Binding-site contacts:
Ligand atom CL1 contacts residue VAL99 of chain 1.A at 3.9 Å.
Ligand atom C10 contacts residue LEU168 of chain 1.A at 3.5 Å (hydrophobic).
Ligand atom C10 contacts residue ALA68 of chain 1.A at 3.9 Å (hydrophobic).
Ligand atom C1 contacts residue GLY50 of chain 1.A at 3.9 Å.
Ligand atom C11 contacts residue CYS118 of chain 1.A at 3.2 Å (hydrophobic).
Ligand atom C4 contacts residue ASN166 of chain 1.A at 3.9 Å.
Ligand atom C11 contacts residue PHE117 of chain 1.A at 3.6 Å (hydrophobic).
Ligand atom C5 contacts residue ASN166 of chain 1.A at 4.0 Å.
Ligand atom C3 contacts residue LEU168 of chain 1.A at 3.7 Å (hydrophobic).
Ligand atom CL1 contacts residue MET115 of chain 1.A at 3.5 Å.
Ligand atom C12 contacts residue CYS118 of chain 1.A at 3.9 Å (hydrophobic).
Ligand atom N6 contacts residue ASP125 of chain 1.A at 2.8 Å (salt-bridge).
Ligand atom N2 contacts residue ALA68 of chain 1.A at 3.5 Å.
Ligand atom N2 contacts residue LEU168 of chain 1.A at 3.6 Å.
Ligand atom C12 contacts residue ALA68 of chain 1.A at 4.0 Å (hydrophobic).
Ligand atom C5 contacts residue ASP179 of chain 1.A at 3.7 Å.
Ligand atom C18 contacts residue ASP125 of chain 1.A at 3.5 Å.
Ligand atom N1 contacts residue LYS70 of chain 1.A at 3.1 Å (salt-bridge).
Ligand atom C4 contacts residue ALA165 of chain 1.A at 3.8 Å (hydrophobic).
Ligand atom C1 contacts residue VAL55 of chain 1.A at 4.0 Å (hydrophobic).
Ligand atom N4 contacts residue GLU116 of chain 1.A at 3.9 Å.
Ligand atom N1 contacts residue ASP179 of chain 1.A at 3.5 Å.
Ligand atom N1 contacts residue GLY50 of chain 1.A at 3.8 Å.
Ligand atom C13 contacts residue LEU168 of chain 1.A at 3.7 Å (hydrophobic).
Ligand atom C12 contacts residue GLU116 of chain 1.A at 3.8 Å.
Ligand atom N3 contacts residue LEU47 of chain 1.A at 3.9 Å.
Ligand atom C7 contacts residue VAL55 of chain 1.A at 4.0 Å (hydrophobic).
Ligand atom C19 contacts residue GLY49 of chain 1.A at 3.6 Å.
Ligand atom N3 contacts residue GLY121 of chain 1.A at 3.9 Å.
Ligand atom C19 contacts residue GLY48 of chain 1.A at 3.8 Å.
Ligand atom N2 contacts residue GLU116 of chain 1.A at 2.9 Å (salt-bridge).
Ligand atom C12 contacts residue LEU168 of chain 1.A at 3.7 Å (hydrophobic).
Ligand atom C17 contacts residue LEU47 of chain 1.A at 3.5 Å (hydrophobic).
Ligand atom C1 contacts residue ASP179 of chain 1.A at 3.7 Å.
Ligand atom C19 contacts residue VAL55 of chain 1.A at 3.8 Å (hydrophobic).
Ligand atom C9 contacts residue LEU168 of chain 1.A at 3.5 Å (hydrophobic).
Ligand atom N4 contacts residue PHE117 of chain 1.A at 3.6 Å.
Ligand atom N4 contacts residue CYS118 of chain 1.A at 2.9 Å (h-bond).
Ligand atom C2 contacts residue ASP125 of chain 1.A at 3.7 Å.
Ligand atom C10 contacts residue GLU116 of chain 1.A at 3.9 Å.

Sequence of chain 1.A:
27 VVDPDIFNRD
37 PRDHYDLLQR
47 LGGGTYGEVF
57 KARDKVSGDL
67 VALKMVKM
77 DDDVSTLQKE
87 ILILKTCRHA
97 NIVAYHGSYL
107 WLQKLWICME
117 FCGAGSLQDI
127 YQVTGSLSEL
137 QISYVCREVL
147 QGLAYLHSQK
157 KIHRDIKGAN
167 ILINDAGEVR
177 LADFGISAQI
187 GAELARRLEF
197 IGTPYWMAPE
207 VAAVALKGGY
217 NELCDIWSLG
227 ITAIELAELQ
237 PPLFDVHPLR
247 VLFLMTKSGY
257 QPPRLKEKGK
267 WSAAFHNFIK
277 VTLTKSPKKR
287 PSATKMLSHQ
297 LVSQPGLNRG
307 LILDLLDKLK

The small molecule below binds the protein below.
Small molecule (SMILES): C[C@H]1C[C@@H](N)CN(c2ncnc3[nH]c(Cl)c(-c4cccc(C#N)c4)c23)C1